Sequence of chain 1.A:
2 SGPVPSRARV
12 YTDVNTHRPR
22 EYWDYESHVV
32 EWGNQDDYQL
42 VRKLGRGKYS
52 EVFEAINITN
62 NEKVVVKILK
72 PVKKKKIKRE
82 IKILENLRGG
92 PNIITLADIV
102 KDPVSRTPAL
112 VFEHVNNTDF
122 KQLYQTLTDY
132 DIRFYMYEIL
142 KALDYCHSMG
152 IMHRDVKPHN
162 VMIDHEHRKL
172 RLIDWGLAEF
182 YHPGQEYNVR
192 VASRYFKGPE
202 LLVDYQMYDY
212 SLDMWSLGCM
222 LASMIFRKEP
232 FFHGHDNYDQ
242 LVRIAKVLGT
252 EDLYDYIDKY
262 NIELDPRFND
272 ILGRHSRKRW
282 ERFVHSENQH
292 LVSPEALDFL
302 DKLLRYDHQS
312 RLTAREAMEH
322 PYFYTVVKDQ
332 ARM

Binding-site contacts:
Ligand atom BR11 contacts residue GLN36 of chain 1.A at 0.9 Å.
Ligand atom C3 contacts residue ILE69 of chain 1.A at 3.7 Å (hydrophobic).
Ligand atom BR13 contacts residue ILE69 of chain 1.A at 4.0 Å.
Ligand atom N8 contacts residue ASP103 of chain 1.A at 3.7 Å.
Ligand atom C1 contacts residue GLN36 of chain 1.A at 0.6 Å.
Ligand atom C7 contacts residue GLN36 of chain 1.A at 2.5 Å.
Ligand atom C6 contacts residue ILE69 of chain 1.A at 4.3 Å (hydrophobic).
Ligand atom C3 contacts residue GLN36 of chain 1.A at 2.5 Å.
Ligand atom C3 contacts residue ASP103 of chain 1.A at 3.4 Å.
Ligand atom BR12 contacts residue ASP103 of chain 1.A at 3.6 Å.
Ligand atom C6 contacts residue LEU41 of chain 1.A at 3.8 Å (hydrophobic).
Ligand atom C6 contacts residue GLN36 of chain 1.A at 1.9 Å.
Ligand atom C1 contacts residue ILE69 of chain 1.A at 4.0 Å (hydrophobic).
Ligand atom BR13 contacts residue ASP103 of chain 1.A at 3.7 Å.
Ligand atom C4 contacts residue GLN36 of chain 1.A at 0.8 Å.
Ligand atom BR10 contacts residue TYR39 of chain 1.A at 3.6 Å.
Ligand atom N8 contacts residue GLN36 of chain 1.A at 3.8 Å.
Ligand atom BR10 contacts residue LEU41 of chain 1.A at 3.6 Å.
Ligand atom C4 contacts residue LEU41 of chain 1.A at 4.2 Å (hydrophobic).
Ligand atom BR13 contacts residue SER106 of chain 1.A at 3.5 Å.
Ligand atom N5 contacts residue GLN36 of chain 1.A at 3.2 Å (h-bond).
Ligand atom BR12 contacts residue ALA110 of chain 1.A at 3.7 Å.
Ligand atom C4 contacts residue ILE69 of chain 1.A at 4.3 Å (hydrophobic).
Ligand atom C6 contacts residue ASP103 of chain 1.A at 3.9 Å.
Ligand atom N9 contacts residue GLN36 of chain 1.A at 4.1 Å.
Ligand atom C2 contacts residue GLN36 of chain 1.A at 1.7 Å.
Ligand atom BR11 contacts residue VAL67 of chain 1.A at 4.1 Å.
Ligand atom BR10 contacts residue GLN36 of chain 1.A at 2.4 Å.
Ligand atom C2 contacts residue ASP103 of chain 1.A at 3.8 Å.
Ligand atom C2 contacts residue ILE69 of chain 1.A at 3.7 Å (hydrophobic).
Ligand atom BR11 contacts residue ALA110 of chain 1.A at 4.0 Å.
Ligand atom BR12 contacts residue ILE69 of chain 1.A at 4.0 Å.
Ligand atom BR11 contacts residue VAL101 of chain 1.A at 3.5 Å.
Ligand atom BR12 contacts residue GLN36 of chain 1.A at 1.8 Å.
Ligand atom C7 contacts residue ASP103 of chain 1.A at 3.4 Å.
Ligand atom BR12 contacts residue THR108 of chain 1.A at 3.1 Å.
Ligand atom BR13 contacts residue THR108 of chain 1.A at 3.9 Å.
Ligand atom C7 contacts residue ILE69 of chain 1.A at 4.0 Å (hydrophobic).
Ligand atom N5 contacts residue LEU41 of chain 1.A at 3.6 Å.
Ligand atom N9 contacts residue LEU41 of chain 1.A at 4.1 Å.

This protein binds this small molecule.
Small molecule (SMILES): Brc1c(Br)c(Br)c2[nH]nnc2c1Br